This protein binds this small molecule.
Small molecule (SMILES): CC(C)CCC[C@@H](C)[C@H]1CC[C@H]2[C@@H]3CC=C4C[C@@H](O)CC[C@]4(C)[C@H]3CC[C@]12C

Sequence of chain 1.G:
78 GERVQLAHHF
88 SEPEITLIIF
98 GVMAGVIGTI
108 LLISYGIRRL

Sequence of chain 1.I:
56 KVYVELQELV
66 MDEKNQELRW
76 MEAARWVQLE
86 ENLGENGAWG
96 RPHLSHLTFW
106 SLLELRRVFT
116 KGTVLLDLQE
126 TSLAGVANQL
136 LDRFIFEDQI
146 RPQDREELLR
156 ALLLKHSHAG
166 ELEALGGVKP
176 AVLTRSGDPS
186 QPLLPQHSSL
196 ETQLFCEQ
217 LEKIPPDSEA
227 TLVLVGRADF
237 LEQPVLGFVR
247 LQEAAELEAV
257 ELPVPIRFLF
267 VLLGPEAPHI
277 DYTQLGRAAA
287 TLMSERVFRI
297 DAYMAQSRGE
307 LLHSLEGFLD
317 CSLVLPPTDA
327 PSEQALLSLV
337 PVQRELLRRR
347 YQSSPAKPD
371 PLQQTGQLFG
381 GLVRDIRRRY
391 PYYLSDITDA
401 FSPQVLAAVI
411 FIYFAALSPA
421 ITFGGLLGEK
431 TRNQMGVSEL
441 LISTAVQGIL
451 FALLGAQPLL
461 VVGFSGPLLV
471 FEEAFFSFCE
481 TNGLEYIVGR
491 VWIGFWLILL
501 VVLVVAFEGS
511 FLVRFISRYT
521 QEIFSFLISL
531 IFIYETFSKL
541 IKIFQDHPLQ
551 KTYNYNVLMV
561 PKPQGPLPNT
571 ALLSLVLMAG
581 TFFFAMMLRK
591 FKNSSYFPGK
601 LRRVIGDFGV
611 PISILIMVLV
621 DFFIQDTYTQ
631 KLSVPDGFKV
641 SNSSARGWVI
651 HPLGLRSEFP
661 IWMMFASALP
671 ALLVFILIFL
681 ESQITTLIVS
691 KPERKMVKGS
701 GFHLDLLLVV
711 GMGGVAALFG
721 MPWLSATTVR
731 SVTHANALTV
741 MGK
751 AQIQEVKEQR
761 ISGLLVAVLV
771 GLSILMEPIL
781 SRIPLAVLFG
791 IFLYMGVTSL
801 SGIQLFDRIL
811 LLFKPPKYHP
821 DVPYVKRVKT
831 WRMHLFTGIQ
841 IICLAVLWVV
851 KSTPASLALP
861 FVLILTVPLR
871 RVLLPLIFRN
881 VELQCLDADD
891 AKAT

Binding-site contacts:
Ligand atom C19 contacts residue MET664 of chain 1.I at 4.2 Å (hydrophobic).
Ligand atom C21 contacts residue VAL99 of chain 1.G at 4.2 Å (hydrophobic).
Ligand atom C25 contacts residue MET100 of chain 1.G at 4.1 Å (hydrophobic).
Ligand atom C3 contacts residue PHE87 of chain 1.G at 4.2 Å (hydrophobic).
Ligand atom C19 contacts residue ILE661 of chain 1.I at 3.9 Å (hydrophobic).
Ligand atom C18 contacts residue MET664 of chain 1.I at 3.7 Å (hydrophobic).
Ligand atom C15 contacts residue TRP492 of chain 1.I at 4.2 Å (hydrophobic).
Ligand atom C12 contacts residue PHE665 of chain 1.I at 4.0 Å (hydrophobic).
Ligand atom C26 contacts residue TRP492 of chain 1.I at 4.4 Å (hydrophobic).
Ligand atom C26 contacts residue PHE495 of chain 1.I at 3.8 Å (hydrophobic).
Ligand atom C20 contacts residue PHE665 of chain 1.I at 3.8 Å (hydrophobic).
Ligand atom C4 contacts residue PHE87 of chain 1.G at 3.7 Å (hydrophobic).
Ligand atom C23 contacts residue TRP496 of chain 1.I at 4.4 Å (hydrophobic).
Ligand atom C24 contacts residue VAL99 of chain 1.G at 4.2 Å (hydrophobic).
Ligand atom C15 contacts residue ILE96 of chain 1.G at 3.7 Å (hydrophobic).
Ligand atom C26 contacts residue MET100 of chain 1.G at 4.1 Å (hydrophobic).
Ligand atom C26 contacts residue ILE96 of chain 1.G at 3.8 Å (hydrophobic).
Ligand atom C27 contacts residue PHE495 of chain 1.I at 4.3 Å (hydrophobic).
Ligand atom O1 contacts residue PHE87 of chain 1.G at 4.0 Å.
Ligand atom C16 contacts residue ILE96 of chain 1.G at 4.5 Å (hydrophobic).
Ligand atom C6 contacts residue ILE92 of chain 1.G at 3.8 Å (hydrophobic).
Ligand atom C16 contacts residue VAL99 of chain 1.G at 4.0 Å (hydrophobic).
Ligand atom C7 contacts residue ILE95 of chain 1.G at 4.4 Å (hydrophobic).
Ligand atom C21 contacts residue PHE665 of chain 1.I at 3.8 Å (hydrophobic).
Ligand atom C18 contacts residue TRP492 of chain 1.I at 3.7 Å (hydrophobic).
Ligand atom C27 contacts residue LEU499 of chain 1.I at 3.8 Å (hydrophobic).
Ligand atom C7 contacts residue ILE92 of chain 1.G at 4.0 Å (hydrophobic).
Ligand atom C17 contacts residue VAL99 of chain 1.G at 4.3 Å (hydrophobic).
Ligand atom C27 contacts residue TRP496 of chain 1.I at 3.7 Å (hydrophobic).